Binding-site contacts:
Ligand atom N27 contacts residue ASP2159 of chain 1.A at 2.9 Å (salt-bridge).
Ligand atom N12 contacts residue VAL2204 of chain 1.A at 3.7 Å.
Ligand atom O29 contacts residue ASP2350 of chain 1.A at 2.9 Å (salt-bridge).
Ligand atom N12 contacts residue ILE2349 of chain 1.A at 3.9 Å.
Ligand atom N27 contacts residue LEU2156 of chain 1.A at 3.7 Å.
Ligand atom C15 contacts residue TRP2203 of chain 1.A at 3.7 Å (hydrophobic).
Ligand atom C24 contacts residue ILE2349 of chain 1.A at 3.6 Å (hydrophobic).
Ligand atom C26 contacts residue ASP2159 of chain 1.A at 3.5 Å.
Ligand atom C28 contacts residue ASN2352 of chain 1.A at 3.5 Å.
Ligand atom C01 contacts residue ASP2335 of chain 1.A at 3.9 Å.
Ligand atom C31 contacts residue LEU2156 of chain 1.A at 3.7 Å (hydrophobic).
Ligand atom C09 contacts residue TRP2203 of chain 1.A at 3.6 Å (hydrophobic).
Ligand atom C31 contacts residue ASP2155 of chain 1.A at 3.4 Å.
Ligand atom C25 contacts residue ASP2159 of chain 1.A at 3.3 Å.
Ligand atom C33 contacts residue LYS2151 of chain 1.A at 3.5 Å.
Ligand atom C02 contacts residue ASP2335 of chain 1.A at 3.8 Å.
Ligand atom N35 contacts residue ILE2349 of chain 1.A at 3.6 Å.
Ligand atom O07 contacts residue TRP2203 of chain 1.A at 3.8 Å.
Ligand atom O29 contacts residue ASN2352 of chain 1.A at 2.9 Å (h-bond).
Ligand atom C28 contacts residue ASP2350 of chain 1.A at 3.7 Å.
Ligand atom C10 contacts residue TRP2203 of chain 1.A at 3.8 Å (hydrophobic).
Ligand atom N14 contacts residue VAL2204 of chain 1.A at 3.2 Å (h-bond).
Ligand atom C36 contacts residue VAL2204 of chain 1.A at 3.5 Å (hydrophobic).
Ligand atom C32 contacts residue LYS2151 of chain 1.A at 3.6 Å.
Ligand atom C37 contacts residue TRP2203 of chain 1.A at 3.8 Å (hydrophobic).
Ligand atom C25 contacts residue TYR2189 of chain 1.A at 3.9 Å (hydrophobic).
Ligand atom C28 contacts residue ASP2159 of chain 1.A at 3.8 Å.
Ligand atom C15 contacts residue VAL2204 of chain 1.A at 3.6 Å (hydrophobic).
Ligand atom C18 contacts residue ILE2349 of chain 1.A at 3.4 Å (hydrophobic).
Ligand atom C38 contacts residue TRP2203 of chain 1.A at 3.8 Å (hydrophobic).
Ligand atom C34 contacts residue ILE2349 of chain 1.A at 3.5 Å (hydrophobic).
Ligand atom C19 contacts residue ILE2349 of chain 1.A at 3.7 Å (hydrophobic).
Ligand atom C24 contacts residue TYR2189 of chain 1.A at 3.5 Å (hydrophobic).
Ligand atom C31 contacts residue ASP2159 of chain 1.A at 3.3 Å.
Ligand atom C11 contacts residue LEU2338 of chain 1.A at 3.8 Å (hydrophobic).
Ligand atom C22 contacts residue ILE2349 of chain 1.A at 3.8 Å (hydrophobic).
Ligand atom C16 contacts residue GLN2202 of chain 1.A at 3.5 Å.
Ligand atom C15 contacts residue GLN2202 of chain 1.A at 3.0 Å.
Ligand atom N30 contacts residue ASN2352 of chain 1.A at 3.3 Å (h-bond).
Ligand atom N12 contacts residue LEU2338 of chain 1.A at 3.3 Å.

This protein binds this small molecule.
Small molecule (SMILES): CCN(CC)S(=O)(=O)c1cc(Nc2nccc(-c3ccnc(-c4ccc(NC(=O)NC)cc4)c3)n2)ccc1Cl

Sequence of chain 1.A:
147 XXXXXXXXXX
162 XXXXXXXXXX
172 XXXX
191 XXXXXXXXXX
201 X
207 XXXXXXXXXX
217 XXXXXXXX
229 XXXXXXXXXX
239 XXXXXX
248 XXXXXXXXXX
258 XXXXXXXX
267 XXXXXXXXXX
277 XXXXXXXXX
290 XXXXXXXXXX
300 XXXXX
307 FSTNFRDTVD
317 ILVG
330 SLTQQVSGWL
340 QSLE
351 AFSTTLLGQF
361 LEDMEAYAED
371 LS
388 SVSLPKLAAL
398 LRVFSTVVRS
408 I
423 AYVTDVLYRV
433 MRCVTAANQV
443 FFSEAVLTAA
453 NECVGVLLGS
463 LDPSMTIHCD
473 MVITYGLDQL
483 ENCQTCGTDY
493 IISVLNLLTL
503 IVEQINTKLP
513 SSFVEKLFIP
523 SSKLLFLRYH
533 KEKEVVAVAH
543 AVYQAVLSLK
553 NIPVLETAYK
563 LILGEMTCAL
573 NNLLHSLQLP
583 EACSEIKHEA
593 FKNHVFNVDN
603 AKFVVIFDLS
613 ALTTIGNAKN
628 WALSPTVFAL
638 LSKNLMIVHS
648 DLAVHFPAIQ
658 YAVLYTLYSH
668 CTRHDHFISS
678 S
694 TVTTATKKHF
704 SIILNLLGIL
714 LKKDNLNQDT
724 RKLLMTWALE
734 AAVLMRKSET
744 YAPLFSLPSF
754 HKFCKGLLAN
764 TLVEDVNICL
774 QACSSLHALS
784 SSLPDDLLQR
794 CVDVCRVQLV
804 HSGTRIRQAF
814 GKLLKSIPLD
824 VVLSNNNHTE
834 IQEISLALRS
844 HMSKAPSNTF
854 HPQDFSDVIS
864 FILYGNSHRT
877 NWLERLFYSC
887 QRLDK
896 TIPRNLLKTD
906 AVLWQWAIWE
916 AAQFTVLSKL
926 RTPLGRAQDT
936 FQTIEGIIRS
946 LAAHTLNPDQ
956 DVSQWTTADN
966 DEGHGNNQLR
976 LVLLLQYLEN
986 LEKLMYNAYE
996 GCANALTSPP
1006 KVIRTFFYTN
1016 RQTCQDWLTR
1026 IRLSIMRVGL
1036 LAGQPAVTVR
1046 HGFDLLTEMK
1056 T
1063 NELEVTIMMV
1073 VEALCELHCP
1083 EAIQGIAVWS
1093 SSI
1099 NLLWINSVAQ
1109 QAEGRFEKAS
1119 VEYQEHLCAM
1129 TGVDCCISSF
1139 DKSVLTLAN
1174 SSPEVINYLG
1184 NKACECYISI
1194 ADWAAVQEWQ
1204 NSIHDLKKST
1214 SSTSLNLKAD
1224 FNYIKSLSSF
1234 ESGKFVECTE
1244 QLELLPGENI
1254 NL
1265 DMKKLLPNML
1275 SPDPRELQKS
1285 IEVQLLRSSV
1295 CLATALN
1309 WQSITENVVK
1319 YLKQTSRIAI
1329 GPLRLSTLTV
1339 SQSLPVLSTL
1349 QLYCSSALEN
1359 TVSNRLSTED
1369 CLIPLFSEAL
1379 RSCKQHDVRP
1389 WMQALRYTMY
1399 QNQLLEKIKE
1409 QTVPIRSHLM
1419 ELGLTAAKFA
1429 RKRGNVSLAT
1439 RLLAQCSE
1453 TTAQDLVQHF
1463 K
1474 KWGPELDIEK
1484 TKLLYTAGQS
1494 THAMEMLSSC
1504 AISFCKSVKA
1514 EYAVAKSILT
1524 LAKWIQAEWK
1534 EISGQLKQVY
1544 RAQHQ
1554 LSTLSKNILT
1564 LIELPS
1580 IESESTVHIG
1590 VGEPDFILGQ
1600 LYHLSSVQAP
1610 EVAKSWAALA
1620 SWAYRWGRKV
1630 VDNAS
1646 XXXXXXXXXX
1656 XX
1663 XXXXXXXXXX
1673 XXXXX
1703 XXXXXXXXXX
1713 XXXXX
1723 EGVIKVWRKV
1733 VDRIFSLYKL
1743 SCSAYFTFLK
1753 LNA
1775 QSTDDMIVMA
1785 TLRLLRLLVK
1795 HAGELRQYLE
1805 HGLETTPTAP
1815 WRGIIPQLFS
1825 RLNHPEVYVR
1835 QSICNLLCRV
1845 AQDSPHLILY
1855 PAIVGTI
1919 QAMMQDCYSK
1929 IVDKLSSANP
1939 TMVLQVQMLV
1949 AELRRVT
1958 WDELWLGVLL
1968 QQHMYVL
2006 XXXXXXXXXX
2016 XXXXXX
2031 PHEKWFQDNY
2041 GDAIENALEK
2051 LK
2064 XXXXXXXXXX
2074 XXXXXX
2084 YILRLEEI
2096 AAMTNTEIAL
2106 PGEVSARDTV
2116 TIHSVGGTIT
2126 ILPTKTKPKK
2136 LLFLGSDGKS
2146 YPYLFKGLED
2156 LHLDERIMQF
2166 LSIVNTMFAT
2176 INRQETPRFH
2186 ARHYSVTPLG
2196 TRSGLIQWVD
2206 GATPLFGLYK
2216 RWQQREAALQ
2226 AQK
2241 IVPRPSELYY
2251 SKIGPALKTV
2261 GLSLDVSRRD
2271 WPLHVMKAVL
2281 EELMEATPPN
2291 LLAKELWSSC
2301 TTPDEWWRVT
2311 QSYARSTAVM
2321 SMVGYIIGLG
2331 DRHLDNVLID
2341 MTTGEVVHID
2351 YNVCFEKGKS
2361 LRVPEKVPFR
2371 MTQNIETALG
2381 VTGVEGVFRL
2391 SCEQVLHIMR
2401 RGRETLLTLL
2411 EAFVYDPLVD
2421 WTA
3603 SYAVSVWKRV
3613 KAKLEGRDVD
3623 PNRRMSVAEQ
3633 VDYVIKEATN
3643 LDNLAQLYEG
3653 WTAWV